Sequence of chain 8.D:
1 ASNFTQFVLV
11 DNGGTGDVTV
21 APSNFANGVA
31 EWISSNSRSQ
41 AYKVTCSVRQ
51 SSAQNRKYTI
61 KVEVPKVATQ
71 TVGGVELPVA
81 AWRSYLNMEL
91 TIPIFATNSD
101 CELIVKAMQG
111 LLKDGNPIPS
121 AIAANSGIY

Binding-site contacts:
Ligand atom OP2 contacts residue LYS57 of chain 8.D at 3.4 Å.
Ligand atom OP2 contacts residue TYR85 of chain 9.C at 2.5 Å (h-bond).
Ligand atom N6 contacts residue THR45 of chain 9.C at 2.9 Å (h-bond).
Ligand atom OP1 contacts residue SER51 of chain 8.D at 2.7 Å (h-bond).
Ligand atom N1 contacts residue TYR85 of chain 9.C at 3.6 Å.
Ligand atom O2' contacts residue TYR85 of chain 9.C at 3.5 Å.
Ligand atom OP1 contacts residue ARG49 of chain 8.D at 2.5 Å (salt-bridge).
Ligand atom P contacts residue TYR85 of chain 9.C at 3.5 Å.
Ligand atom N7 contacts residue THR45 of chain 9.C at 2.6 Å (h-bond).
Ligand atom C5 contacts residue TYR85 of chain 9.C at 3.5 Å (hydrophobic).
Ligand atom OP1 contacts residue SER52 of chain 8.D at 3.0 Å.
Ligand atom OP1 contacts residue SER51 of chain 8.D at 3.3 Å.
Ligand atom OP2 contacts residue ASN55 of chain 8.D at 3.2 Å (h-bond).
Ligand atom N1 contacts residue SER47 of chain 9.C at 2.7 Å (h-bond).
Ligand atom C2' contacts residue GLU63 of chain 9.C at 3.5 Å.
Ligand atom C3' contacts residue TYR85 of chain 9.C at 3.3 Å (hydrophobic).
Ligand atom OP2 contacts residue SER51 of chain 8.D at 3.2 Å (h-bond).
Ligand atom C2 contacts residue SER47 of chain 9.C at 3.0 Å.
Ligand atom OP2 contacts residue LYS57 of chain 8.D at 2.7 Å (salt-bridge).
Ligand atom O2 contacts residue ASN87 of chain 9.C at 3.2 Å (h-bond).
Ligand atom C5 contacts residue THR45 of chain 9.C at 3.3 Å.
Ligand atom C6 contacts residue TYR85 of chain 9.C at 3.5 Å (hydrophobic).
Ligand atom C5' contacts residue TYR85 of chain 9.C at 3.1 Å (hydrophobic).
Ligand atom P contacts residue ARG49 of chain 8.D at 2.9 Å.
Ligand atom C5' contacts residue SER51 of chain 8.D at 3.5 Å.
Ligand atom O4' contacts residue LYS61 of chain 9.C at 3.1 Å (salt-bridge).
Ligand atom P contacts residue SER51 of chain 8.D at 3.4 Å.
Ligand atom N1 contacts residue THR59 of chain 9.C at 3.6 Å.
Ligand atom OP1 contacts residue ASN55 of chain 8.D at 3.3 Å (h-bond).
Ligand atom C2' contacts residue TYR85 of chain 9.C at 3.4 Å (hydrophobic).
Ligand atom OP2 contacts residue LYS43 of chain 9.C at 3.2 Å (salt-bridge).
Ligand atom O2' contacts residue GLU63 of chain 9.C at 3.0 Å (salt-bridge).
Ligand atom O3' contacts residue SER51 of chain 8.D at 3.5 Å (h-bond).
Ligand atom N6 contacts residue THR59 of chain 9.C at 2.9 Å (h-bond).
Ligand atom N6 contacts residue CYS46 of chain 9.C at 3.4 Å (h-bond).
Ligand atom OP2 contacts residue ARG49 of chain 8.D at 2.4 Å (salt-bridge).
Ligand atom C4 contacts residue TYR85 of chain 9.C at 3.5 Å (hydrophobic).
Ligand atom C4' contacts residue TYR85 of chain 9.C at 3.3 Å (hydrophobic).
Ligand atom C6 contacts residue THR45 of chain 9.C at 3.5 Å.
Ligand atom O3' contacts residue TYR85 of chain 9.C at 3.6 Å.

Sequence of chain 9.C:
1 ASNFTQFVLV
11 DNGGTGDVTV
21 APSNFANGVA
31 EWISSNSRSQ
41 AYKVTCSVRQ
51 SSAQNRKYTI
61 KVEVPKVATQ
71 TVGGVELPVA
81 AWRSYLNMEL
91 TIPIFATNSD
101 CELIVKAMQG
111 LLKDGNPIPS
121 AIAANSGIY

A protein and the small-molecule ligand that binds it are described below.
Small molecule (SMILES): Nc1ccn([C@@H]2O[C@H](CO[P](=O)(O)O[C@H]3[C@@H](O)[C@H](n4ccc(N)nc4=O)O[C@@H]3CO[P](=O)(O)O[C@H]3[C@@H](O)[C@H](n4cnc5c(N)ncnc54)O[C@@H]3CO[P](=O)(O)O[C@H]3[C@@H](O)[C@H](n4ccc(N)nc4=O)O[C@@H]3CO[P](=O)(O)O[C@H]3[C@@H](O)[C@H](n4ccc(=O)[nH]c4=O)O[C@@H]3CO[P](=O)(O)O[C@H]3[C@@H](O)[C@H](n4cnc5c(N)ncnc54)O[C@@H]3CO[P](=O)(O)O[C@H]3[C@@H](O)[C@H](n4cnc5c(=O)nc(N)[nH]c54)O[C@@H]3CO[P](=O)(O)O[C@H]3[C@@H](O)[C@H](n4cnc5c(=O)nc(N)[nH]c54)O[C@@H]3CO)[C@@H](O)[C@H]2O)c(=O)n1